Binding-site contacts:
Ligand atom C15 contacts residue LYS91 of chain 1.A at 3.7 Å.
Ligand atom C06 contacts residue V6M1 of chain 2.H at 2.6 Å.
Ligand atom C11 contacts residue ARG79 of chain 1.A at 3.6 Å.
Ligand atom C17 contacts residue GLN81 of chain 1.A at 3.5 Å.
Ligand atom C12 contacts residue SER92 of chain 1.A at 3.4 Å.
Ligand atom C16 contacts residue LYS33 of chain 1.A at 3.8 Å.
Ligand atom C08 contacts residue ARG79 of chain 1.A at 3.6 Å.
Ligand atom N02 contacts residue LYS91 of chain 1.A at 3.3 Å (salt-bridge).
Ligand atom N02 contacts residue ACT1 of chain 1.D at 3.8 Å.
Ligand atom C04 contacts residue ARG79 of chain 1.A at 3.7 Å.
Ligand atom C13 contacts residue ASN93 of chain 1.A at 3.7 Å.
Ligand atom C01 contacts residue LYS91 of chain 1.A at 3.1 Å.
Ligand atom C11 contacts residue LYS91 of chain 1.A at 3.8 Å.
Ligand atom C11 contacts residue SER92 of chain 1.A at 3.8 Å.
Ligand atom C05 contacts residue LYS91 of chain 1.A at 3.4 Å.
Ligand atom C07 contacts residue LYS91 of chain 1.A at 3.7 Å.
Ligand atom C05 contacts residue ARG79 of chain 1.A at 3.4 Å.
Ligand atom C19 contacts residue LYS33 of chain 1.A at 3.3 Å.
Ligand atom C19 contacts residue GLN81 of chain 1.A at 3.5 Å.
Ligand atom C17 contacts residue GLU31 of chain 1.A at 3.3 Å.
Ligand atom C15 contacts residue GLN81 of chain 1.A at 3.4 Å.
Ligand atom C16 contacts residue ARG79 of chain 1.A at 3.6 Å.
Ligand atom C19 contacts residue GLU31 of chain 1.A at 3.5 Å.
Ligand atom O10 contacts residue LYS33 of chain 1.A at 3.3 Å (salt-bridge).
Ligand atom C11 contacts residue CYS80 of chain 1.A at 3.7 Å (hydrophobic).
Ligand atom C17 contacts residue ARG79 of chain 1.A at 3.8 Å.
Ligand atom C12 contacts residue ASN93 of chain 1.A at 3.8 Å.
Ligand atom O10 contacts residue V6M1 of chain 2.H at 2.7 Å (h-bond).
Ligand atom C04 contacts residue LYS91 of chain 1.A at 3.2 Å.
Ligand atom C18 contacts residue LYS33 of chain 1.A at 3.1 Å.
Ligand atom N02 contacts residue ARG79 of chain 1.A at 3.3 Å (salt-bridge).
Ligand atom C17 contacts residue LYS33 of chain 1.A at 3.5 Å.
Ligand atom C06 contacts residue LYS91 of chain 1.A at 3.8 Å.
Ligand atom C15 contacts residue LYS33 of chain 1.A at 3.4 Å.
Ligand atom O09 contacts residue LYS91 of chain 1.A at 3.8 Å.
Ligand atom C12 contacts residue LYS91 of chain 1.A at 3.6 Å.
Ligand atom C18 contacts residue GLN81 of chain 1.A at 3.2 Å.
Ligand atom C03 contacts residue LYS91 of chain 1.A at 3.0 Å.
Ligand atom C17 contacts residue CYS80 of chain 1.A at 3.8 Å (hydrophobic).
Ligand atom O09 contacts residue V6M1 of chain 2.H at 2.0 Å (h-bond).

Sequence of chain 1.A:
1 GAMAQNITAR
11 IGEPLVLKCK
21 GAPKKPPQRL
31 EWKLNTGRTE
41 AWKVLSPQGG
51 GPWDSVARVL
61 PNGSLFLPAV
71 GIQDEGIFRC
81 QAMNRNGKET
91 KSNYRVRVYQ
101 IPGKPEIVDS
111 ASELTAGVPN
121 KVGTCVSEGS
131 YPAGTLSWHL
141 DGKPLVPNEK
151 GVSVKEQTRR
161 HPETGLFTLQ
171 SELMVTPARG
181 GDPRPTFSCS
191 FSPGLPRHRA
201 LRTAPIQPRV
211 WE

Sequence of chain 2.A:
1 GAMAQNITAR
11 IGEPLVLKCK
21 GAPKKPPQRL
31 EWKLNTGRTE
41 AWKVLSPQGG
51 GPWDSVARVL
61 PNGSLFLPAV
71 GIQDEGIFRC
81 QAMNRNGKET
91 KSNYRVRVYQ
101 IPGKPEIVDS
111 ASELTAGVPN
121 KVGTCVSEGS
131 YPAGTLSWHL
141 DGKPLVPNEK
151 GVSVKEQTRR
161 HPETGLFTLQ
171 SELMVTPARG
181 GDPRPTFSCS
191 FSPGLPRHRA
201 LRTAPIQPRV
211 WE

A protein and the small-molecule ligand that binds it are described below.
Small molecule (SMILES): Cc1cccc2c(-c3ccccc3)c(C(=O)O)[nH]c12